This small molecule binds to this protein.
Small molecule (SMILES): CC(=O)C(=O)O

Binding-site contacts:
Ligand atom O3 contacts residue EDO1 of chain 1.BA at 4.0 Å.
Ligand atom C contacts residue ALA293 of chain 1.B at 3.5 Å (hydrophobic).
Ligand atom CB contacts residue MET291 of chain 1.B at 3.9 Å (hydrophobic).
Ligand atom C contacts residue THR328 of chain 1.B at 3.6 Å.
Ligand atom CA contacts residue ARG73 of chain 1.B at 4.3 Å.
Ligand atom CA contacts residue EDO1 of chain 1.BA at 3.9 Å.
Ligand atom O contacts residue ASP296 of chain 1.B at 4.0 Å.
Ligand atom O contacts residue GLY295 of chain 1.B at 3.2 Å (h-bond).
Ligand atom O3 contacts residue GLU272 of chain 1.B at 3.3 Å (salt-bridge).
Ligand atom CB contacts residue LYS270 of chain 1.B at 3.6 Å.
Ligand atom CA contacts residue MN1 of chain 1.V at 2.8 Å.
Ligand atom O3 contacts residue LYS270 of chain 1.B at 2.8 Å (salt-bridge).
Ligand atom C contacts residue ASP296 of chain 1.B at 3.9 Å.
Ligand atom CA contacts residue GLU272 of chain 1.B at 3.7 Å.
Ligand atom CB contacts residue MET360 of chain 1.B at 3.9 Å (hydrophobic).
Ligand atom C contacts residue GLY295 of chain 1.B at 4.0 Å.
Ligand atom O contacts residue ALA293 of chain 1.B at 2.8 Å.
Ligand atom O contacts residue MN1 of chain 1.V at 4.1 Å.
Ligand atom C contacts residue EDO1 of chain 1.BA at 3.8 Å.
Ligand atom CB contacts residue THR328 of chain 1.B at 3.5 Å.
Ligand atom O contacts residue ARG294 of chain 1.B at 3.1 Å (salt-bridge).
Ligand atom O contacts residue THR328 of chain 1.B at 2.7 Å (h-bond).
Ligand atom CA contacts residue LYS270 of chain 1.B at 3.5 Å.
Ligand atom C contacts residue GLU272 of chain 1.B at 3.5 Å.
Ligand atom OXT contacts residue MN1 of chain 1.V at 2.2 Å.
Ligand atom CA contacts residue ALA293 of chain 1.B at 3.9 Å (hydrophobic).
Ligand atom OXT contacts residue GLU272 of chain 1.B at 2.9 Å (salt-bridge).
Ligand atom CA contacts residue THR328 of chain 1.B at 4.0 Å.
Ligand atom OXT contacts residue EDO1 of chain 1.BA at 3.6 Å.
Ligand atom CB contacts residue MN1 of chain 1.V at 4.2 Å.
Ligand atom CB contacts residue ARG73 of chain 1.B at 3.5 Å.
Ligand atom O3 contacts residue ASP296 of chain 1.B at 3.8 Å.
Ligand atom OXT contacts residue ASP296 of chain 1.B at 2.6 Å (salt-bridge).
Ligand atom C contacts residue ARG294 of chain 1.B at 4.3 Å.
Ligand atom O3 contacts residue ARG73 of chain 1.B at 4.2 Å.
Ligand atom OXT contacts residue ALA293 of chain 1.B at 3.6 Å.
Ligand atom O3 contacts residue MN1 of chain 1.V at 2.0 Å.
Ligand atom CB contacts residue ALA293 of chain 1.B at 4.2 Å (hydrophobic).
Ligand atom OXT contacts residue GLY295 of chain 1.B at 3.9 Å.
Ligand atom C contacts residue MN1 of chain 1.V at 2.9 Å.

Sequence of chain 1.B:
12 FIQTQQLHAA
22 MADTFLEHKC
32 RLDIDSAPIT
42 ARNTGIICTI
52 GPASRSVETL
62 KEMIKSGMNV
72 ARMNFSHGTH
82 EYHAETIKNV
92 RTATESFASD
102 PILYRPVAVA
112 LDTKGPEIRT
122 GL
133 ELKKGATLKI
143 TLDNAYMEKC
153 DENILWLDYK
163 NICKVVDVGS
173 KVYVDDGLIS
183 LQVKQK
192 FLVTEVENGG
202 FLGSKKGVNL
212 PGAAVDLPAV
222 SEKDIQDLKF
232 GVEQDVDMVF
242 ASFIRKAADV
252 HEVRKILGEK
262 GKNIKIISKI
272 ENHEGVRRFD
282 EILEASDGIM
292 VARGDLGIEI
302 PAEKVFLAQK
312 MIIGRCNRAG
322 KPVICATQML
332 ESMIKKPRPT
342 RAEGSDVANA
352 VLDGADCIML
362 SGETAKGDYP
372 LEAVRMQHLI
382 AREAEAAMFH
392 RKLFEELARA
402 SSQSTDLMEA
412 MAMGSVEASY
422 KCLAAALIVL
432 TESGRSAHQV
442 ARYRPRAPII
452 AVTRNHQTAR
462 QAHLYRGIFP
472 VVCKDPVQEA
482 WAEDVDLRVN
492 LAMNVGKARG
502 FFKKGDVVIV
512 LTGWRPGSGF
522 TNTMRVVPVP